Binding-site contacts:
Ligand atom N1 contacts residue PRO126 of chain 1.A at 3.7 Å.
Ligand atom F1 contacts residue ASP51 of chain 2.A at 3.9 Å.
Ligand atom C21 contacts residue HIS55 of chain 2.A at 3.3 Å.
Ligand atom F1 contacts residue SER129 of chain 1.A at 3.6 Å.
Ligand atom N2 contacts residue SER129 of chain 1.A at 2.8 Å (h-bond).
Ligand atom C17 contacts residue GLY37 of chain 2.A at 3.6 Å.
Ligand atom N3 contacts residue GLY37 of chain 2.A at 3.6 Å.
Ligand atom C8 contacts residue VAL130 of chain 1.A at 3.7 Å (hydrophobic).
Ligand atom C contacts residue PRO126 of chain 1.A at 3.9 Å (hydrophobic).
Ligand atom O contacts residue ARG54 of chain 2.A at 2.7 Å (salt-bridge).
Ligand atom C20 contacts residue THR133 of chain 1.A at 3.8 Å.
Ligand atom C7 contacts residue THR133 of chain 1.A at 3.8 Å.
Ligand atom C2 contacts residue VAL130 of chain 1.A at 4.0 Å (hydrophobic).
Ligand atom C9 contacts residue SER129 of chain 1.A at 3.6 Å.
Ligand atom F contacts residue ALA125 of chain 1.A at 3.5 Å.
Ligand atom F contacts residue ASP51 of chain 2.A at 3.2 Å.
Ligand atom O contacts residue HIS55 of chain 2.A at 3.1 Å (h-bond).
Ligand atom O1 contacts residue GLY37 of chain 2.A at 3.4 Å.
Ligand atom C19 contacts residue GSH1 of chain 1.C at 3.9 Å.
Ligand atom C16 contacts residue LEU41 of chain 2.A at 3.9 Å (hydrophobic).
Ligand atom C11 contacts residue HIS55 of chain 2.A at 3.7 Å.
Ligand atom F1 contacts residue ALA125 of chain 1.A at 3.4 Å.
Ligand atom N1 contacts residue ARG54 of chain 2.A at 3.3 Å (salt-bridge).
Ligand atom C16 contacts residue GLY37 of chain 2.A at 3.6 Å.
Ligand atom C19 contacts residue TYR132 of chain 1.A at 3.9 Å (hydrophobic).
Ligand atom C10 contacts residue HIS55 of chain 2.A at 3.9 Å.
Ligand atom C21 contacts residue ALA125 of chain 1.A at 3.9 Å (hydrophobic).
Ligand atom C contacts residue SER129 of chain 1.A at 3.6 Å.
Ligand atom C15 contacts residue SER129 of chain 1.A at 3.6 Å.
Ligand atom N3 contacts residue GSH1 of chain 1.C at 3.5 Å (h-bond).
Ligand atom C3 contacts residue VAL130 of chain 1.A at 3.7 Å (hydrophobic).
Ligand atom C13 contacts residue GSH1 of chain 1.C at 3.8 Å.
Ligand atom N contacts residue SER129 of chain 1.A at 3.6 Å (h-bond).
Ligand atom C14 contacts residue GSH1 of chain 1.C at 3.8 Å.
Ligand atom F1 contacts residue PRO126 of chain 1.A at 3.4 Å.
Ligand atom C19 contacts residue ALA33 of chain 2.A at 3.8 Å (hydrophobic).
Ligand atom F contacts residue HIS55 of chain 2.A at 3.2 Å.
Ligand atom C10 contacts residue SER129 of chain 1.A at 3.5 Å.
Ligand atom C9 contacts residue HIS55 of chain 2.A at 3.9 Å.
Ligand atom C9 contacts residue ARG54 of chain 2.A at 3.8 Å.

Sequence of chain 1.A:
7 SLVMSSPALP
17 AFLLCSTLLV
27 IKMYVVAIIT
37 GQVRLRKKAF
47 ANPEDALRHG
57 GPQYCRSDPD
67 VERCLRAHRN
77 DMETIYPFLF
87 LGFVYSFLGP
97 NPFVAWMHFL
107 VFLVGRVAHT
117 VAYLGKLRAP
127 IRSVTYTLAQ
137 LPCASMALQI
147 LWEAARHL

Sequence of chain 2.A:
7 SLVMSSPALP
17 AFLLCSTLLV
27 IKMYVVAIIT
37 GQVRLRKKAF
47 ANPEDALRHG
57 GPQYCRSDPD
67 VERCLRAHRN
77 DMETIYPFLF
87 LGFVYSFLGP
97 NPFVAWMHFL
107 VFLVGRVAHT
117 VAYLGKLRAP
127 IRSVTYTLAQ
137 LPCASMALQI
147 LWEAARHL

This protein binds this small molecule.
Small molecule (SMILES): CC(C)C(=O)NCc1ccc(C(F)F)c(C(=O)Nc2nc(-c3ccc(Cl)cc3)c[nH]2)c1